Sequence of chain 1.B:
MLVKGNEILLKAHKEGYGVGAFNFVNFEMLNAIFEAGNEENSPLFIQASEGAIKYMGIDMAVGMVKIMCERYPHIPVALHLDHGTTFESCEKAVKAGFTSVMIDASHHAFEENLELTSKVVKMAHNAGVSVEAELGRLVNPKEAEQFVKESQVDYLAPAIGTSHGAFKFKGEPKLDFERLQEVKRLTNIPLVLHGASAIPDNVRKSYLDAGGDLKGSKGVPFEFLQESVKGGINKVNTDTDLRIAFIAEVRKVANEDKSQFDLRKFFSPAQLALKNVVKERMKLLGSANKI

This protein binds this small molecule.
Small molecule (SMILES): O=C[C@H](O)COP(=O)(O)O

Sequence of chain 1.A:
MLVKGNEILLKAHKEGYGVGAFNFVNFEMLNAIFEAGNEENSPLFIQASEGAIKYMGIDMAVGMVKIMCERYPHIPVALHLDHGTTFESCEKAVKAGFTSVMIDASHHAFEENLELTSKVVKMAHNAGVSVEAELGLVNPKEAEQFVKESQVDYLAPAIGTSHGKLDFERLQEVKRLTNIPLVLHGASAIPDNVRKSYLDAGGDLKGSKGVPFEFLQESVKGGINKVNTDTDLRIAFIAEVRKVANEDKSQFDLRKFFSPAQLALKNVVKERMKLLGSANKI

Binding-site contacts:
Ligand atom C1 contacts residue HIS83 of chain 1.B at 4.0 Å.
Ligand atom O3P contacts residue ALA52 of chain 1.B at 4.3 Å.
Ligand atom C2 contacts residue ASP255 of chain 1.B at 3.2 Å.
Ligand atom O3P contacts residue ARG259 of chain 1.B at 3.9 Å.
Ligand atom O1P contacts residue ARG259 of chain 1.B at 3.3 Å (salt-bridge).
Ligand atom C1 contacts residue ASN23 of chain 1.B at 4.4 Å.
Ligand atom O1 contacts residue HIS83 of chain 1.B at 3.8 Å.
Ligand atom P contacts residue ARG280 of chain 1.A at 3.6 Å.
Ligand atom O4P contacts residue ARG280 of chain 1.A at 3.2 Å (salt-bridge).
Ligand atom O3P contacts residue ARG280 of chain 1.A at 2.6 Å (salt-bridge).
Ligand atom C2 contacts residue 13P1 of chain 1.I at 3.2 Å.
Ligand atom O2 contacts residue ASN23 of chain 1.B at 4.2 Å.
Ligand atom P contacts residue SER49 of chain 1.B at 3.5 Å.
Ligand atom C3 contacts residue ASP255 of chain 1.B at 3.3 Å.
Ligand atom C1 contacts residue ZN1 of chain 1.G at 4.1 Å.
Ligand atom O2 contacts residue ASP82 of chain 1.B at 4.3 Å.
Ligand atom O4P contacts residue ARG259 of chain 1.B at 3.0 Å (salt-bridge).
Ligand atom C2 contacts residue ASP82 of chain 1.B at 3.4 Å.
Ligand atom O3P contacts residue SER49 of chain 1.B at 2.6 Å (h-bond).
Ligand atom P contacts residue ARG259 of chain 1.B at 3.6 Å.
Ligand atom C2 contacts residue ASN23 of chain 1.B at 3.9 Å.
Ligand atom O2 contacts residue ARG259 of chain 1.B at 4.5 Å.
Ligand atom C2 contacts residue ARG259 of chain 1.B at 4.4 Å.
Ligand atom O2 contacts residue HIS180 of chain 1.B at 4.3 Å.
Ligand atom O1P contacts residue ASN23 of chain 1.B at 4.3 Å.
Ligand atom C3 contacts residue ARG259 of chain 1.B at 3.4 Å.
Ligand atom C1 contacts residue 13P1 of chain 1.I at 3.2 Å.
Ligand atom O1 contacts residue HIS180 of chain 1.B at 4.4 Å.
Ligand atom O1 contacts residue SER49 of chain 1.B at 3.7 Å.
Ligand atom C1 contacts residue HIS180 of chain 1.B at 3.7 Å.
Ligand atom O2 contacts residue 13P1 of chain 1.I at 2.8 Å.
Ligand atom C1 contacts residue ASP82 of chain 1.B at 2.9 Å.
Ligand atom O1 contacts residue ASN23 of chain 1.B at 4.3 Å.
Ligand atom O2P contacts residue SER49 of chain 1.B at 3.4 Å.
Ligand atom O2 contacts residue ASP255 of chain 1.B at 3.1 Å (salt-bridge).
Ligand atom O1 contacts residue 13P1 of chain 1.I at 4.1 Å.
Ligand atom O1P contacts residue SER49 of chain 1.B at 3.7 Å.
Ligand atom O1 contacts residue ASP82 of chain 1.B at 2.5 Å (salt-bridge).
Ligand atom O1P contacts residue ASP255 of chain 1.B at 3.3 Å (salt-bridge).